The protein below binds the small molecule below.
Small molecule (SMILES): CC(C(=O)O)C(=O)O

Binding-site contacts:
Ligand atom O1 contacts residue TYR155 of chain 2.A at 3.1 Å.
Ligand atom CB contacts residue TRP187 of chain 2.A at 3.5 Å (hydrophobic).
Ligand atom O contacts residue GLN94 of chain 2.A at 3.0 Å (h-bond).
Ligand atom C1 contacts residue NAD1 of chain 2.B at 3.3 Å.
Ligand atom C contacts residue LEU192 of chain 2.A at 4.5 Å (hydrophobic).
Ligand atom C1 contacts residue HIS144 of chain 2.A at 4.0 Å.
Ligand atom O2 contacts residue HIS144 of chain 2.A at 2.9 Å.
Ligand atom O contacts residue GLN196 of chain 2.A at 2.7 Å (h-bond).
Ligand atom O1 contacts residue SER142 of chain 2.A at 2.5 Å (h-bond).
Ligand atom O2 contacts residue LYS152 of chain 2.A at 2.7 Å (salt-bridge).
Ligand atom OXT contacts residue LEU192 of chain 2.A at 3.7 Å.
Ligand atom C1 contacts residue SER142 of chain 2.A at 3.6 Å.
Ligand atom C contacts residue TRP187 of chain 2.A at 3.6 Å (hydrophobic).
Ligand atom OXT contacts residue NAD1 of chain 2.B at 3.1 Å.
Ligand atom O2 contacts residue TRP187 of chain 2.A at 3.9 Å.
Ligand atom O1 contacts residue NAD1 of chain 2.B at 3.6 Å.
Ligand atom CA contacts residue HIS144 of chain 2.A at 4.3 Å.
Ligand atom O1 contacts residue HIS144 of chain 2.A at 3.0 Å (h-bond).
Ligand atom O contacts residue LYS152 of chain 2.A at 3.4 Å (salt-bridge).
Ligand atom C contacts residue GLN94 of chain 2.A at 3.6 Å.
Ligand atom CB contacts residue NAD1 of chain 2.B at 4.0 Å.
Ligand atom CA contacts residue TRP187 of chain 2.A at 3.7 Å (hydrophobic).
Ligand atom C contacts residue GLN196 of chain 2.A at 3.8 Å.
Ligand atom O contacts residue LEU192 of chain 2.A at 3.6 Å.
Ligand atom C1 contacts residue TYR155 of chain 2.A at 3.2 Å (hydrophobic).
Ligand atom O contacts residue TRP187 of chain 2.A at 3.8 Å.
Ligand atom C contacts residue HIS144 of chain 2.A at 3.9 Å.
Ligand atom CB contacts residue TRP257 of chain 2.A at 3.6 Å (hydrophobic).
Ligand atom O2 contacts residue GLN94 of chain 2.A at 3.8 Å.
Ligand atom CB contacts residue GLY186 of chain 2.A at 4.3 Å.
Ligand atom C contacts residue LYS152 of chain 2.A at 3.4 Å.
Ligand atom O2 contacts residue GLN196 of chain 2.A at 4.4 Å.
Ligand atom OXT contacts residue SER142 of chain 2.A at 4.2 Å.
Ligand atom CA contacts residue LEU192 of chain 2.A at 4.4 Å (hydrophobic).
Ligand atom CB contacts residue HIS144 of chain 2.A at 4.1 Å.
Ligand atom OXT contacts residue TYR155 of chain 2.A at 2.4 Å (h-bond).
Ligand atom CA contacts residue NAD1 of chain 2.B at 3.8 Å.

Sequence of chain 2.A:
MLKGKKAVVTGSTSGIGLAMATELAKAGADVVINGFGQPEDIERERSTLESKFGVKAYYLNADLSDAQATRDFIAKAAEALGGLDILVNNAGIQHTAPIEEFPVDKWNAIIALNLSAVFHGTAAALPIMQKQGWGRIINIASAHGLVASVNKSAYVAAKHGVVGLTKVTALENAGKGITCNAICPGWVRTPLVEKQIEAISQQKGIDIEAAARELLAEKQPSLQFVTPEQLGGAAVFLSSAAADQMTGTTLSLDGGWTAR